The protein below binds the small molecule below.
Small molecule (SMILES): CC(=O)N[C@@H]1[C@@H](O)[C@H](O)[C@@H](CO)O[C@H]1O

Binding-site contacts:
Ligand atom C8 contacts residue ASN28 of chain 1.B at 4.5 Å.
Ligand atom C1 contacts residue ASN28 of chain 1.B at 1.4 Å.
Ligand atom N2 contacts residue ASN28 of chain 1.B at 3.0 Å (h-bond).
Ligand atom C7 contacts residue ASN28 of chain 1.B at 3.5 Å.
Ligand atom C4 contacts residue ASN28 of chain 1.B at 4.2 Å.
Ligand atom N2 contacts residue LEU73 of chain 1.B at 3.9 Å.
Ligand atom O7 contacts residue GLY20 of chain 1.B at 3.6 Å.
Ligand atom C3 contacts residue ASN28 of chain 1.B at 3.8 Å.
Ligand atom O7 contacts residue ASP19 of chain 1.B at 4.3 Å.
Ligand atom C8 contacts residue GLU26 of chain 1.B at 3.7 Å.
Ligand atom O5 contacts residue ASN28 of chain 1.B at 2.3 Å (h-bond).
Ligand atom C8 contacts residue ARG27 of chain 1.B at 4.0 Å.
Ligand atom C8 contacts residue LEU73 of chain 1.B at 4.0 Å (hydrophobic).
Ligand atom C2 contacts residue ASN28 of chain 1.B at 2.5 Å.
Ligand atom O7 contacts residue ASN28 of chain 1.B at 3.7 Å.
Ligand atom C5 contacts residue ASN28 of chain 1.B at 3.6 Å.
Ligand atom C7 contacts residue LEU73 of chain 1.B at 4.4 Å (hydrophobic).

Sequence of chain 1.B:
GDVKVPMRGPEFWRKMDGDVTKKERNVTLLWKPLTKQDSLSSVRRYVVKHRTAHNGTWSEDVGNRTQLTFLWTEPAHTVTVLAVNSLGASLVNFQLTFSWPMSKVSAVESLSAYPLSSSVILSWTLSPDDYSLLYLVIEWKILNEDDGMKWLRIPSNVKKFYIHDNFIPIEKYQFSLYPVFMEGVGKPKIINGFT